A small-molecule ligand and the protein it binds are described below.
Small molecule (SMILES): CC(=O)N[C@@H]1[C@@H](O)[C@H](O)[C@@H](CO)O[C@H]1O

Binding-site contacts:
Ligand atom N2 contacts residue ASN658 of chain 1.A at 2.9 Å (h-bond).
Ligand atom O6 contacts residue LEU661 of chain 1.A at 3.8 Å.
Ligand atom C6 contacts residue LEU661 of chain 1.A at 3.5 Å (hydrophobic).
Ligand atom C5 contacts residue ASN658 of chain 1.A at 3.6 Å.
Ligand atom O5 contacts residue LEU661 of chain 1.A at 3.2 Å.
Ligand atom O5 contacts residue ASN634 of chain 1.A at 4.0 Å.
Ligand atom C3 contacts residue ASN658 of chain 1.A at 3.8 Å.
Ligand atom C1 contacts residue THR660 of chain 1.A at 4.3 Å.
Ligand atom C7 contacts residue ASN658 of chain 1.A at 3.4 Å.
Ligand atom C1 contacts residue ASN634 of chain 1.A at 4.0 Å.
Ligand atom O6 contacts residue ASN634 of chain 1.A at 3.6 Å.
Ligand atom O6 contacts residue LEU638 of chain 1.A at 4.1 Å.
Ligand atom C1 contacts residue ASN658 of chain 1.A at 1.4 Å.
Ligand atom O5 contacts residue ASN658 of chain 1.A at 2.3 Å (h-bond).
Ligand atom C4 contacts residue ASN634 of chain 1.A at 4.5 Å.
Ligand atom C8 contacts residue PHE656 of chain 1.A at 3.7 Å (hydrophobic).
Ligand atom C1 contacts residue LEU661 of chain 1.A at 4.1 Å (hydrophobic).
Ligand atom C2 contacts residue ASN658 of chain 1.A at 2.5 Å.
Ligand atom O7 contacts residue PHE656 of chain 1.A at 3.5 Å.
Ligand atom O7 contacts residue ASN658 of chain 1.A at 3.6 Å.
Ligand atom C4 contacts residue ASN658 of chain 1.A at 4.2 Å.
Ligand atom O7 contacts residue ASN634 of chain 1.A at 3.7 Å.
Ligand atom C7 contacts residue PHE656 of chain 1.A at 3.9 Å (hydrophobic).
Ligand atom C6 contacts residue LEU638 of chain 1.A at 4.5 Å (hydrophobic).
Ligand atom C5 contacts residue LEU661 of chain 1.A at 3.9 Å (hydrophobic).
Ligand atom C8 contacts residue ASN658 of chain 1.A at 4.5 Å.
Ligand atom C2 contacts residue ASN634 of chain 1.A at 3.8 Å.

Sequence of chain 1.A:
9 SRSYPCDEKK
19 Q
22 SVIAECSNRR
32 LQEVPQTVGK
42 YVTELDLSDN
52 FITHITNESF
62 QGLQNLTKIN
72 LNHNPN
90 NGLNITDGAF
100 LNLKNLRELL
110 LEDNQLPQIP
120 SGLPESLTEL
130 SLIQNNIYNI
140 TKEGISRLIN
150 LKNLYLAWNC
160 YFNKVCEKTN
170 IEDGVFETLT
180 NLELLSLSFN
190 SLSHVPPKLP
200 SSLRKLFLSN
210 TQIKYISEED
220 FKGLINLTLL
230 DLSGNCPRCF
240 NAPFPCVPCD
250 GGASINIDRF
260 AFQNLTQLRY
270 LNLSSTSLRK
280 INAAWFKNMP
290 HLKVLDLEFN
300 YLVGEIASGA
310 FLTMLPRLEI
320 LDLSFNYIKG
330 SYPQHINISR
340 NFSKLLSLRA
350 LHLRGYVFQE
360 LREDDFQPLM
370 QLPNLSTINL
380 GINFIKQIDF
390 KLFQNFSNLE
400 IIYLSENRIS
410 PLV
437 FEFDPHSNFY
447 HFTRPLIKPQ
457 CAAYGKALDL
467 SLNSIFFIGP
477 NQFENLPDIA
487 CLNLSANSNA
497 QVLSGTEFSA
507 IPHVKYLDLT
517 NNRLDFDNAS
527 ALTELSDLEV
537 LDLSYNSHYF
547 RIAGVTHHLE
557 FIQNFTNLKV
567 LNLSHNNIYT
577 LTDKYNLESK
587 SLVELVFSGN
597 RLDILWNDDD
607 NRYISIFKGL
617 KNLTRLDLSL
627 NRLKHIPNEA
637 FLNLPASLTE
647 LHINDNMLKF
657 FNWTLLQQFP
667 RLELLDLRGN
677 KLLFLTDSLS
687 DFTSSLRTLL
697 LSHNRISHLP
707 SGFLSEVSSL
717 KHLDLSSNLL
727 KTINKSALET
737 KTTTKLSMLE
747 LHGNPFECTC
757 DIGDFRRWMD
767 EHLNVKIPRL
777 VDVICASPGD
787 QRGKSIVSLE